Binding-site contacts:
Ligand atom C4 contacts residue ASN63 of chain 1.A at 3.3 Å.
Ligand atom O3 contacts residue ASN63 of chain 1.A at 2.9 Å (h-bond).
Ligand atom C6 contacts residue GLY65 of chain 1.A at 3.5 Å.
Ligand atom C2 contacts residue TRP26 of chain 1.B at 3.8 Å (hydrophobic).
Ligand atom C4 contacts residue ASP113 of chain 1.B at 3.6 Å.
Ligand atom O5 contacts residue ASN66 of chain 1.B at 3.2 Å (h-bond).
Ligand atom O1 contacts residue TRP26 of chain 1.B at 2.4 Å (h-bond).
Ligand atom O4 contacts residue ASN63 of chain 1.A at 3.6 Å (h-bond).
Ligand atom O6 contacts residue ALA109 of chain 1.B at 3.5 Å.
Ligand atom O6 contacts residue ASP113 of chain 1.B at 2.3 Å (salt-bridge).
Ligand atom C4 contacts residue TRP117 of chain 1.B at 3.9 Å (hydrophobic).
Ligand atom O1 contacts residue GLN23 of chain 1.B at 4.0 Å.
Ligand atom C3 contacts residue GLN23 of chain 1.B at 3.7 Å.
Ligand atom C3 contacts residue ASN63 of chain 1.A at 3.5 Å.
Ligand atom O4 contacts residue PRO69 of chain 1.B at 4.0 Å.
Ligand atom O4 contacts residue ASP113 of chain 1.B at 2.4 Å (salt-bridge).
Ligand atom O1 contacts residue GLN32 of chain 1.B at 4.0 Å.
Ligand atom O2 contacts residue ILE64 of chain 1.A at 3.7 Å.
Ligand atom O5 contacts residue GLN32 of chain 1.B at 4.0 Å.
Ligand atom C5 contacts residue HIS68 of chain 1.B at 3.9 Å.
Ligand atom C5 contacts residue THR67 of chain 1.B at 3.3 Å.
Ligand atom C4 contacts residue GLY65 of chain 1.A at 4.0 Å.
Ligand atom O3 contacts residue GLN23 of chain 1.B at 4.0 Å.
Ligand atom O3 contacts residue TRP117 of chain 1.B at 3.3 Å (h-bond).
Ligand atom C3 contacts residue PRO69 of chain 1.B at 4.0 Å (hydrophobic).
Ligand atom C1 contacts residue ASN66 of chain 1.B at 3.3 Å.
Ligand atom C5 contacts residue ASN66 of chain 1.B at 4.0 Å.
Ligand atom C1 contacts residue TRP26 of chain 1.B at 3.6 Å (hydrophobic).
Ligand atom O2 contacts residue ASN63 of chain 1.A at 3.1 Å (h-bond).
Ligand atom O4 contacts residue HIS68 of chain 1.B at 3.8 Å.
Ligand atom O2 contacts residue GLY65 of chain 1.A at 3.6 Å (h-bond).
Ligand atom O5 contacts residue THR67 of chain 1.B at 3.2 Å (h-bond).
Ligand atom O1 contacts residue ASN66 of chain 1.B at 2.5 Å (h-bond).
Ligand atom C6 contacts residue ASN66 of chain 1.B at 3.5 Å.
Ligand atom C2 contacts residue GLN23 of chain 1.B at 3.4 Å.
Ligand atom C2 contacts residue ASN63 of chain 1.A at 4.0 Å.
Ligand atom C6 contacts residue ASP113 of chain 1.B at 3.4 Å.
Ligand atom C1 contacts residue GLY65 of chain 1.A at 3.6 Å.
Ligand atom O4 contacts residue TRP117 of chain 1.B at 2.9 Å (h-bond).
Ligand atom O6 contacts residue HIS68 of chain 1.B at 4.0 Å.

Sequence of chain 1.B:
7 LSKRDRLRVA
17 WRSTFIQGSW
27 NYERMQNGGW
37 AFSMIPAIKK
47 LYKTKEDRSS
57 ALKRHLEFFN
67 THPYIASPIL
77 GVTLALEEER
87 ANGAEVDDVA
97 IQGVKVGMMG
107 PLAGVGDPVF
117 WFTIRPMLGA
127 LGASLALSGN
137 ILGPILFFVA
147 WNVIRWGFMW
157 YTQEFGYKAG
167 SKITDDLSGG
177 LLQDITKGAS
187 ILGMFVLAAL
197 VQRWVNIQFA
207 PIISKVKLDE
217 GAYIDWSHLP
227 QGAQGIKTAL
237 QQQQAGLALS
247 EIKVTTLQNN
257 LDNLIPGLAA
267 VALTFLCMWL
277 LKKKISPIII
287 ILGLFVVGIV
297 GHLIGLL

Sequence of chain 1.A:
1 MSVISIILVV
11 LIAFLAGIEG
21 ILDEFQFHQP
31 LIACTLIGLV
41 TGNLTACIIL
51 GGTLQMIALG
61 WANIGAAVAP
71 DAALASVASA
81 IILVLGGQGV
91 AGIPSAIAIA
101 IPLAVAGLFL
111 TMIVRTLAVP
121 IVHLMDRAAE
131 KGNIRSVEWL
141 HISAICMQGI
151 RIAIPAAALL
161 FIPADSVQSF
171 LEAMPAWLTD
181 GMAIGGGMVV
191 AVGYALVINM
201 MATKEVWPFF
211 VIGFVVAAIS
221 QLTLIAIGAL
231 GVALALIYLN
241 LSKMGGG

This small molecule binds to this protein.
Small molecule (SMILES): OC[C@H]1O[C@H](O)[C@@H](O)[C@@H](O)[C@@H]1O